Binding-site contacts:
Ligand atom C10 contacts residue THR10 of chain 8.A at 3.8 Å.
Ligand atom O11 contacts residue LEU86 of chain 8.A at 4.2 Å.
Ligand atom C12 contacts residue LEU102 of chain 8.A at 3.6 Å (hydrophobic).
Ligand atom C9 contacts residue MET74 of chain 8.A at 3.5 Å (hydrophobic).
Ligand atom C9 contacts residue ASN106 of chain 8.A at 3.8 Å.
Ligand atom N3 contacts residue MET74 of chain 8.A at 4.4 Å.
Ligand atom C8 contacts residue MET74 of chain 8.A at 3.7 Å (hydrophobic).
Ligand atom C1 contacts residue DMS1 of chain 8.F at 4.3 Å.
Ligand atom O11 contacts residue LEU102 of chain 8.A at 4.3 Å.
Ligand atom C10 contacts residue GLY9 of chain 8.A at 3.4 Å.
Ligand atom C6 contacts residue PRO8 of chain 8.A at 3.7 Å (hydrophobic).
Ligand atom C12 contacts residue ARG88 of chain 8.A at 3.4 Å.
Ligand atom C7 contacts residue GLY9 of chain 8.A at 4.0 Å.
Ligand atom C4 contacts residue DMS1 of chain 8.F at 3.0 Å.
Ligand atom C5 contacts residue ARG88 of chain 8.A at 3.2 Å.
Ligand atom C5 contacts residue PRO8 of chain 8.A at 3.9 Å (hydrophobic).
Ligand atom C7 contacts residue PRO8 of chain 8.A at 4.5 Å (hydrophobic).
Ligand atom O11 contacts residue ASN106 of chain 8.A at 2.8 Å (h-bond).
Ligand atom C2 contacts residue ARG88 of chain 8.A at 3.6 Å.
Ligand atom C6 contacts residue ARG88 of chain 8.A at 3.6 Å.
Ligand atom C2 contacts residue MET74 of chain 8.A at 4.2 Å (hydrophobic).
Ligand atom C1 contacts residue MET74 of chain 8.A at 3.9 Å (hydrophobic).
Ligand atom C12 contacts residue GLU99 of chain 8.A at 3.6 Å.
Ligand atom C4 contacts residue MET74 of chain 8.A at 3.6 Å (hydrophobic).
Ligand atom C6 contacts residue GLY9 of chain 8.A at 3.7 Å.
Ligand atom C10 contacts residue PHE70 of chain 8.A at 4.5 Å (hydrophobic).
Ligand atom C12 contacts residue ASN106 of chain 8.A at 3.5 Å.
Ligand atom C8 contacts residue ASN106 of chain 8.A at 4.1 Å.
Ligand atom C8 contacts residue DMS1 of chain 8.F at 3.2 Å.
Ligand atom C5 contacts residue MET74 of chain 8.A at 4.2 Å (hydrophobic).
Ligand atom C9 contacts residue LEU102 of chain 8.A at 4.5 Å (hydrophobic).
Ligand atom C2 contacts residue PRO8 of chain 8.A at 4.1 Å (hydrophobic).
Ligand atom O11 contacts residue MET74 of chain 8.A at 3.5 Å.
Ligand atom C9 contacts residue ARG88 of chain 8.A at 4.4 Å.
Ligand atom O11 contacts residue ARG88 of chain 8.A at 4.3 Å.
Ligand atom C10 contacts residue ALA37 of chain 8.A at 3.4 Å (hydrophobic).

Sequence of chain 8.A:
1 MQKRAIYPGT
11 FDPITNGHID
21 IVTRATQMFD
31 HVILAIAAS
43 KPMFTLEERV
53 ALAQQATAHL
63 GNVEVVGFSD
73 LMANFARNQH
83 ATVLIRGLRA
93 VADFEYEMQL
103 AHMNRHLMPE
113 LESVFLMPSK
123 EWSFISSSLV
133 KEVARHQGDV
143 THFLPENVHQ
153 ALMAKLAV

This small molecule binds to this protein.
Small molecule (SMILES): COc1ccc2[nH]c(C)cc2c1